Binding-site contacts:
Ligand atom C5 contacts residue SER89 of chain 53.D at 3.3 Å.
Ligand atom C6 contacts residue LEU91 of chain 53.D at 4.2 Å (hydrophobic).
Ligand atom C3 contacts residue ASN87 of chain 53.D at 3.8 Å.
Ligand atom N2 contacts residue ASN87 of chain 53.D at 2.9 Å (h-bond).
Ligand atom C3 contacts residue LEU151 of chain 53.D at 4.2 Å (hydrophobic).
Ligand atom C2 contacts residue ASN87 of chain 53.D at 2.4 Å.
Ligand atom C8 contacts residue ILE155 of chain 53.D at 3.7 Å (hydrophobic).
Ligand atom O7 contacts residue ASN87 of chain 53.D at 4.1 Å.
Ligand atom O6 contacts residue LEU91 of chain 53.D at 4.0 Å.
Ligand atom C7 contacts residue ILE155 of chain 53.D at 4.3 Å (hydrophobic).
Ligand atom O5 contacts residue ASN87 of chain 53.D at 2.3 Å (h-bond).
Ligand atom C4 contacts residue ASN87 of chain 53.D at 4.2 Å.
Ligand atom C1 contacts residue SER89 of chain 53.D at 3.3 Å.
Ligand atom C6 contacts residue LEU151 of chain 53.D at 3.7 Å (hydrophobic).
Ligand atom C6 contacts residue SER89 of chain 53.D at 3.6 Å.
Ligand atom C1 contacts residue ASN87 of chain 53.D at 1.4 Å.
Ligand atom C5 contacts residue LEU151 of chain 53.D at 3.8 Å (hydrophobic).
Ligand atom O6 contacts residue LEU151 of chain 53.D at 3.4 Å.
Ligand atom N2 contacts residue ILE155 of chain 53.D at 4.1 Å.
Ligand atom O4 contacts residue LEU151 of chain 53.D at 3.3 Å.
Ligand atom C5 contacts residue ASN87 of chain 53.D at 3.7 Å.
Ligand atom C7 contacts residue ASN87 of chain 53.D at 3.8 Å.
Ligand atom C4 contacts residue LEU151 of chain 53.D at 4.0 Å (hydrophobic).
Ligand atom O5 contacts residue SER89 of chain 53.D at 2.8 Å (h-bond).
Ligand atom O6 contacts residue SER89 of chain 53.D at 2.8 Å (h-bond).

The small molecule below binds the protein below.
Small molecule (SMILES): CC(=O)N[C@@H]1[C@@H](O)[C@H](O)[C@@H](CO)O[C@H]1O

Sequence of chain 53.D:
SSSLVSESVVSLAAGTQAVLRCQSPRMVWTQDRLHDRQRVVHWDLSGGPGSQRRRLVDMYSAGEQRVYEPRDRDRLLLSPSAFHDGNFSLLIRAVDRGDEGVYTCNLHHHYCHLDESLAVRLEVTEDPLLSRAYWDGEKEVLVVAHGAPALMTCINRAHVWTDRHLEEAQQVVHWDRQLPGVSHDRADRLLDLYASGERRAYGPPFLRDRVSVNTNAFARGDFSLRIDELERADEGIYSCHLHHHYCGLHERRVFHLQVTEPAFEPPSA